Sequence of chain 1.B:
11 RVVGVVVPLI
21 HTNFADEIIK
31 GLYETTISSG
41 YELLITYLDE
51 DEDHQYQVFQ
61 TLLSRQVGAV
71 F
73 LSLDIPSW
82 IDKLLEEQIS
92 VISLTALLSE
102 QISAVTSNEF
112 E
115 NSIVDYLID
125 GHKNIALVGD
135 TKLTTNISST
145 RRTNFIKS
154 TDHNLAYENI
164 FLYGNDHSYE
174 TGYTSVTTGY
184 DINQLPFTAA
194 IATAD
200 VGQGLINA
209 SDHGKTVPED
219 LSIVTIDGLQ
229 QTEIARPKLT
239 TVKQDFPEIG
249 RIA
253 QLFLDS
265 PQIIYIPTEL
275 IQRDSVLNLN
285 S

Binding-site contacts:
Ligand atom O4 contacts residue ILE224 of chain 1.B at 4.0 Å.
Ligand atom O3 contacts residue GLN242 of chain 1.B at 3.1 Å (h-bond).
Ligand atom C6 contacts residue HIS170 of chain 1.B at 3.8 Å.
Ligand atom C5 contacts residue ARG145 of chain 1.B at 3.8 Å.
Ligand atom O6 contacts residue THR22 of chain 1.B at 3.0 Å (h-bond).
Ligand atom C6 contacts residue ARG145 of chain 1.B at 4.0 Å.
Ligand atom C6 contacts residue THR196 of chain 1.B at 3.8 Å.
Ligand atom O3 contacts residue ASP225 of chain 1.B at 4.4 Å.
Ligand atom O6 contacts residue ASP225 of chain 1.B at 2.6 Å (salt-bridge).
Ligand atom C3 contacts residue GLN242 of chain 1.B at 4.0 Å.
Ligand atom O4 contacts residue ASP225 of chain 1.B at 2.5 Å (salt-bridge).
Ligand atom C5 contacts residue PHE24 of chain 1.B at 4.2 Å (hydrophobic).
Ligand atom O3 contacts residue THR96 of chain 1.B at 3.8 Å.
Ligand atom O1 contacts residue HIS170 of chain 1.B at 3.6 Å.
Ligand atom C3 contacts residue THR96 of chain 1.B at 4.5 Å.
Ligand atom C3 contacts residue ARG145 of chain 1.B at 3.4 Å.
Ligand atom O5 contacts residue HIS170 of chain 1.B at 3.8 Å.
Ligand atom C6 contacts residue ASP225 of chain 1.B at 3.3 Å.
Ligand atom O4 contacts residue GLN242 of chain 1.B at 3.2 Å (h-bond).
Ligand atom C6 contacts residue ALA197 of chain 1.B at 3.8 Å (hydrophobic).
Ligand atom O3 contacts residue PHE244 of chain 1.B at 4.4 Å.
Ligand atom C4 contacts residue ASP225 of chain 1.B at 3.4 Å.
Ligand atom O5 contacts residue PHE24 of chain 1.B at 3.2 Å.
Ligand atom C4 contacts residue GLN242 of chain 1.B at 3.9 Å.
Ligand atom C4 contacts residue ARG145 of chain 1.B at 3.6 Å.
Ligand atom C1 contacts residue HIS170 of chain 1.B at 4.3 Å.
Ligand atom O3 contacts residue ARG145 of chain 1.B at 3.5 Å (salt-bridge).
Ligand atom C4 contacts residue PHE24 of chain 1.B at 4.3 Å (hydrophobic).
Ligand atom O6 contacts residue PHE24 of chain 1.B at 3.5 Å.
Ligand atom C5 contacts residue ASP225 of chain 1.B at 4.3 Å.
Ligand atom C5 contacts residue HIS170 of chain 1.B at 3.7 Å.
Ligand atom C2 contacts residue PHE24 of chain 1.B at 3.7 Å (hydrophobic).
Ligand atom O4 contacts residue THR196 of chain 1.B at 4.1 Å.
Ligand atom O6 contacts residue ALA197 of chain 1.B at 4.0 Å.
Ligand atom C1 contacts residue PHE24 of chain 1.B at 3.5 Å (hydrophobic).
Ligand atom O4 contacts residue ARG145 of chain 1.B at 2.9 Å (salt-bridge).
Ligand atom C2 contacts residue THR96 of chain 1.B at 3.5 Å.
Ligand atom O2 contacts residue THR96 of chain 1.B at 2.8 Å (h-bond).
Ligand atom C6 contacts residue THR22 of chain 1.B at 3.9 Å.
Ligand atom O3 contacts residue GLU110 of chain 1.B at 4.3 Å.

A protein and the small-molecule ligand that binds it are described below.
Small molecule (SMILES): OC[C@H]1O[C@H](O)[C@H](O)[C@@H](O)[C@@H]1O